Sequence of chain 1.A:
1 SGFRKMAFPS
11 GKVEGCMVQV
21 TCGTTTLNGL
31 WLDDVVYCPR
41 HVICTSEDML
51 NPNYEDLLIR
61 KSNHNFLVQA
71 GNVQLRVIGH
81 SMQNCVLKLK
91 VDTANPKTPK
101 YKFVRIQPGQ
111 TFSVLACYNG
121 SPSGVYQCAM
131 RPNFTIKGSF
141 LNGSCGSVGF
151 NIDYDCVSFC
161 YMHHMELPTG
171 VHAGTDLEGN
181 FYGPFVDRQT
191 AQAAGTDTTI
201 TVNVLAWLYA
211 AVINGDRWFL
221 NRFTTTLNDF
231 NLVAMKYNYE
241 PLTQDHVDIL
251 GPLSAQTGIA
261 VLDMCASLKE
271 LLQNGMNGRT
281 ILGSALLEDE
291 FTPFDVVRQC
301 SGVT

Binding-site contacts:
Ligand atom N1 contacts residue GLU166 of chain 1.A at 3.8 Å.
Ligand atom C10 contacts residue LEU141 of chain 1.A at 3.6 Å (hydrophobic).
Ligand atom C1 contacts residue ARG188 of chain 1.A at 3.9 Å.
Ligand atom N2 contacts residue ASN142 of chain 1.A at 3.7 Å.
Ligand atom C10 contacts residue ASN142 of chain 1.A at 3.9 Å.
Ligand atom C15 contacts residue HIS41 of chain 1.A at 3.6 Å.
Ligand atom C11 contacts residue ASN142 of chain 1.A at 3.7 Å.
Ligand atom C2 contacts residue MET49 of chain 1.A at 3.7 Å (hydrophobic).
Ligand atom CL contacts residue ASP187 of chain 1.A at 3.2 Å.
Ligand atom C contacts residue MET165 of chain 1.A at 3.5 Å (hydrophobic).
Ligand atom C9 contacts residue GLU166 of chain 1.A at 3.7 Å.
Ligand atom C10 contacts residue PHE140 of chain 1.A at 3.8 Å (hydrophobic).
Ligand atom N2 contacts residue LEU141 of chain 1.A at 3.6 Å.
Ligand atom C8 contacts residue HIS163 of chain 1.A at 3.2 Å.
Ligand atom C8 contacts residue GLU166 of chain 1.A at 3.9 Å.
Ligand atom C15 contacts residue HIS164 of chain 1.A at 3.3 Å.
Ligand atom C1 contacts residue MET49 of chain 1.A at 3.2 Å (hydrophobic).
Ligand atom C3 contacts residue GLN189 of chain 1.A at 3.5 Å.
Ligand atom C15 contacts residue MET165 of chain 1.A at 3.7 Å (hydrophobic).
Ligand atom C13 contacts residue ASN142 of chain 1.A at 3.5 Å.
Ligand atom C9 contacts residue LEU141 of chain 1.A at 3.7 Å (hydrophobic).
Ligand atom CL contacts residue HIS41 of chain 1.A at 3.1 Å.
Ligand atom C8 contacts residue CYS145 of chain 1.A at 3.8 Å (hydrophobic).
Ligand atom C2 contacts residue GLN189 of chain 1.A at 3.4 Å.
Ligand atom N2 contacts residue SER1 of chain 2.A at 3.9 Å.
Ligand atom N2 contacts residue GLU166 of chain 1.A at 3.5 Å (salt-bridge).
Ligand atom CL contacts residue MET165 of chain 1.A at 3.7 Å.
Ligand atom C contacts residue MET49 of chain 1.A at 3.5 Å (hydrophobic).
Ligand atom C contacts residue HIS164 of chain 1.A at 3.9 Å.
Ligand atom C1 contacts residue MET165 of chain 1.A at 3.5 Å (hydrophobic).
Ligand atom N contacts residue CYS145 of chain 1.A at 3.6 Å.
Ligand atom O contacts residue GLU166 of chain 1.A at 3.1 Å (salt-bridge).
Ligand atom C9 contacts residue PHE140 of chain 1.A at 3.2 Å (hydrophobic).
Ligand atom N1 contacts residue PHE140 of chain 1.A at 3.6 Å.
Ligand atom N2 contacts residue PHE140 of chain 1.A at 3.5 Å (h-bond).
Ligand atom N1 contacts residue SER144 of chain 1.A at 3.6 Å.
Ligand atom CL contacts residue HIS164 of chain 1.A at 3.6 Å.
Ligand atom N1 contacts residue HIS163 of chain 1.A at 2.8 Å (h-bond).
Ligand atom O contacts residue MET165 of chain 1.A at 3.5 Å.
Ligand atom C10 contacts residue GLU166 of chain 1.A at 3.9 Å.

Sequence of chain 2.A:
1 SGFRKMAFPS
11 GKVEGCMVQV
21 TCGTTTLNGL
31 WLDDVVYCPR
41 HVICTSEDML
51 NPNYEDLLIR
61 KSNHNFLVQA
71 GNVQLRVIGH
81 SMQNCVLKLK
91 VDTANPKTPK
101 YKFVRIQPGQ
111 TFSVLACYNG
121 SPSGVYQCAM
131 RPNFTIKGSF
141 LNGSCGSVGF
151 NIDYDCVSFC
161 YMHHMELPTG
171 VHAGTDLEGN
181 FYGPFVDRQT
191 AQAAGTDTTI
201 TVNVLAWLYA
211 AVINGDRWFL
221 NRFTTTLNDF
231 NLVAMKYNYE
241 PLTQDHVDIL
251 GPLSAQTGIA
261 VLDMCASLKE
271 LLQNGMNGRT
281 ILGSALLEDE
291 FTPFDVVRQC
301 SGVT

A small-molecule ligand and the protein it binds are described below.
Small molecule (SMILES): O=C(Cc1cccc(Cl)c1)Nc1cncc2c1CCCN2